Sequence of chain 1.A:
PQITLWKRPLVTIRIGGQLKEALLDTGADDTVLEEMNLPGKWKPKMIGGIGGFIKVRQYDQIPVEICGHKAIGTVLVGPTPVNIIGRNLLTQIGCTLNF

A protein and the small-molecule ligand that binds it are described below.
Small molecule (SMILES): CC[C@H](C)[C@H](NC(=O)[C@H](CCCCN)NC(=O)[C@@H](N)CCCN=C(N)N)C(=O)N[C@@H](CC(C)C)C(=O)O

Binding-site contacts:
Ligand atom OXT contacts residue ASP25 of chain 1.B at 2.5 Å (salt-bridge).
Ligand atom CA contacts residue GLY27 of chain 1.A at 3.6 Å.
Ligand atom O contacts residue PHE1 of chain 1.D at 3.3 Å.
Ligand atom O contacts residue ILE50 of chain 1.B at 3.7 Å.
Ligand atom O contacts residue ALA28 of chain 1.A at 3.5 Å.
Ligand atom O contacts residue ASP25 of chain 1.A at 2.6 Å (salt-bridge).
Ligand atom C contacts residue ARG8 of chain 1.B at 3.6 Å.
Ligand atom O contacts residue GLY48 of chain 1.A at 3.8 Å.
Ligand atom C contacts residue ASP25 of chain 1.B at 3.2 Å.
Ligand atom CB contacts residue GLY48 of chain 1.A at 3.7 Å.
Ligand atom CB contacts residue GLY27 of chain 1.A at 3.4 Å.
Ligand atom O contacts residue GLY27 of chain 1.A at 3.5 Å.
Ligand atom CZ contacts residue PHE53 of chain 1.A at 3.5 Å (hydrophobic).
Ligand atom CB contacts residue ASP25 of chain 1.B at 3.5 Å.
Ligand atom CB contacts residue ASP29 of chain 1.A at 3.6 Å.
Ligand atom O contacts residue ALA28 of chain 1.A at 3.8 Å.
Ligand atom N contacts residue VAL82 of chain 1.B at 3.1 Å.
Ligand atom NH1 contacts residue PHE53 of chain 1.A at 3.8 Å.
Ligand atom C contacts residue ASP25 of chain 1.A at 3.8 Å.
Ligand atom N contacts residue GLY27 of chain 1.A at 3.0 Å (h-bond).
Ligand atom NH1 contacts residue GLY48 of chain 1.A at 3.0 Å (h-bond).
Ligand atom CD contacts residue ASP30 of chain 1.A at 3.7 Å.
Ligand atom CG contacts residue ASP29 of chain 1.A at 3.2 Å.
Ligand atom OXT contacts residue PHE1 of chain 1.D at 2.9 Å.
Ligand atom N contacts residue PRO81 of chain 1.B at 3.8 Å.
Ligand atom C contacts residue GLY27 of chain 1.A at 3.8 Å.
Ligand atom O contacts residue GLY27 of chain 1.A at 3.6 Å.
Ligand atom O contacts residue ARG8 of chain 1.B at 3.4 Å (salt-bridge).
Ligand atom N contacts residue GLY48 of chain 1.A at 2.8 Å (h-bond).
Ligand atom CA contacts residue ASP29 of chain 1.A at 3.3 Å.
Ligand atom CG1 contacts residue ILE47 of chain 1.A at 3.7 Å (hydrophobic).
Ligand atom O contacts residue ASP29 of chain 1.A at 2.8 Å (salt-bridge).
Ligand atom O contacts residue GLY49 of chain 1.A at 3.3 Å.
Ligand atom CD1 contacts residue ASP30 of chain 1.A at 3.5 Å.
Ligand atom NE contacts residue PHE53 of chain 1.A at 3.2 Å.
Ligand atom C contacts residue PHE1 of chain 1.D at 3.5 Å (hydrophobic).
Ligand atom CA contacts residue GLY48 of chain 1.A at 3.6 Å.
Ligand atom N contacts residue GLY48 of chain 1.A at 3.6 Å.
Ligand atom C contacts residue GLY48 of chain 1.A at 3.8 Å.
Ligand atom CD contacts residue PHE53 of chain 1.A at 3.5 Å (hydrophobic).

Sequence of chain 1.B:
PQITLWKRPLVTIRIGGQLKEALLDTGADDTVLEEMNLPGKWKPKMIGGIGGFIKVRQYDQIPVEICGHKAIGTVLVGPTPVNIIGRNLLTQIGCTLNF